This small molecule binds to this protein.
Small molecule (SMILES): CC(=O)N[C@@H]1[C@@H](O)[C@H](O)[C@@H](CO)O[C@H]1O

Binding-site contacts:
Ligand atom N2 contacts residue ASN101 of chain 1.B at 2.9 Å (h-bond).
Ligand atom C5 contacts residue ASN101 of chain 1.B at 3.7 Å.
Ligand atom C3 contacts residue ASN101 of chain 1.B at 3.8 Å.
Ligand atom C2 contacts residue ASN101 of chain 1.B at 2.4 Å.
Ligand atom C4 contacts residue ASN101 of chain 1.B at 4.2 Å.
Ligand atom O5 contacts residue GLN99 of chain 1.B at 4.3 Å.
Ligand atom C6 contacts residue GLN99 of chain 1.B at 3.7 Å.
Ligand atom C8 contacts residue ASN101 of chain 1.B at 4.3 Å.
Ligand atom O7 contacts residue ASN101 of chain 1.B at 3.0 Å (h-bond).
Ligand atom C1 contacts residue ASN101 of chain 1.B at 1.4 Å.
Ligand atom C7 contacts residue ASN101 of chain 1.B at 3.1 Å.
Ligand atom O5 contacts residue ASN101 of chain 1.B at 2.4 Å (h-bond).

Sequence of chain 1.B:
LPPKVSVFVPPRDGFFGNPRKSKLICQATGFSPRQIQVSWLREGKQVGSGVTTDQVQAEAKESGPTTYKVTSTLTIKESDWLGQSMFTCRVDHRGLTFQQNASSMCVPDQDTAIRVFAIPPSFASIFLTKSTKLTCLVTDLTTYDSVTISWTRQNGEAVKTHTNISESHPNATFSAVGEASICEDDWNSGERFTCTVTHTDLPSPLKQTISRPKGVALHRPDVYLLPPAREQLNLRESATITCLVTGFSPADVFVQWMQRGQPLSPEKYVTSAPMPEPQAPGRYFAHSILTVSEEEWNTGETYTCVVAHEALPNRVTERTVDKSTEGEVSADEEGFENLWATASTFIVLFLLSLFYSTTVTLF